A small-molecule ligand and the protein it binds are described below.
Small molecule (SMILES): Nc1ncnc2c1ncn2[C@H]1C[C@H](O)[C@@H](CO[P](=O)(O)O[P](=O)(O)OP(=O)(O)O)O1

Sequence of chain 1.H:
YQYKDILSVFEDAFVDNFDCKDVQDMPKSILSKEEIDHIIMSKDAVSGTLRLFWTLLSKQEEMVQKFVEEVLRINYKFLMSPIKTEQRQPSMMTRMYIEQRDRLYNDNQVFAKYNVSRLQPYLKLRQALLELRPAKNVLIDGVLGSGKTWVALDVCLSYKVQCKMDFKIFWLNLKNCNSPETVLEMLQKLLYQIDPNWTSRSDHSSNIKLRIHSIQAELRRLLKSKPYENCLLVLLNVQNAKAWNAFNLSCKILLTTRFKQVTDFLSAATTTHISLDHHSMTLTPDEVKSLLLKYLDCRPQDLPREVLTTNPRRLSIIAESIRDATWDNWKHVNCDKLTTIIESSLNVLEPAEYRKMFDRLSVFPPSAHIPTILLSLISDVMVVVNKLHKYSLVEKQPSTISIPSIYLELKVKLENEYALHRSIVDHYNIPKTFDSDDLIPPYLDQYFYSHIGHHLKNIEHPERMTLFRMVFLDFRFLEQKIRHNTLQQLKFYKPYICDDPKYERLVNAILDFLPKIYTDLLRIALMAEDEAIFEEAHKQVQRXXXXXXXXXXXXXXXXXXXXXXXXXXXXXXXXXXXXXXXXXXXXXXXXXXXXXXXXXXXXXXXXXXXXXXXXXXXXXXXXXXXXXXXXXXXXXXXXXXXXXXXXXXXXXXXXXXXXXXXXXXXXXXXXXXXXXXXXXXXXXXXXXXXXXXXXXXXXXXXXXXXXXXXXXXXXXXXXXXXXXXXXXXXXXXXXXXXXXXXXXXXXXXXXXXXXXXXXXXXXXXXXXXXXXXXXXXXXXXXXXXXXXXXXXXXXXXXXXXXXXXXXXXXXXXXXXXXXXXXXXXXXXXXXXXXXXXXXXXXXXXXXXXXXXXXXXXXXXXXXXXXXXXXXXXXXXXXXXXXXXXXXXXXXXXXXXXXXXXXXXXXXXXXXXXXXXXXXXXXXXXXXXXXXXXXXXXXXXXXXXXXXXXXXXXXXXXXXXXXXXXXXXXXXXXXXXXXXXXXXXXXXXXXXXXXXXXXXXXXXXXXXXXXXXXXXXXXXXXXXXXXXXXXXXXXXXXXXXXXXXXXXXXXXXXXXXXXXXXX

Binding-site contacts:
Ligand atom C5 contacts residue TRP159 of chain 1.H at 3.6 Å (hydrophobic).
Ligand atom O1A contacts residue GLY154 of chain 1.H at 3.5 Å.
Ligand atom N7 contacts residue TRP159 of chain 1.H at 3.5 Å.
Ligand atom O5' contacts residue GLY156 of chain 1.H at 2.8 Å.
Ligand atom O2B contacts residue LYS157 of chain 1.H at 2.1 Å.
Ligand atom C5' contacts residue TRP159 of chain 1.H at 3.1 Å (hydrophobic).
Ligand atom O3B contacts residue GLY154 of chain 1.H at 3.0 Å (h-bond).
Ligand atom O4' contacts residue PRO321 of chain 1.H at 3.6 Å.
Ligand atom O3A contacts residue GLY156 of chain 1.H at 2.6 Å (h-bond).
Ligand atom O3G contacts residue ASN246 of chain 1.H at 3.3 Å (h-bond).
Ligand atom O3' contacts residue ARG322 of chain 1.H at 2.9 Å (salt-bridge).
Ligand atom N6 contacts residue VAL125 of chain 1.H at 2.3 Å (h-bond).
Ligand atom PA contacts residue GLY156 of chain 1.H at 3.4 Å.
Ligand atom N7 contacts residue TYR304 of chain 1.H at 2.8 Å (h-bond).
Ligand atom C4 contacts residue PRO321 of chain 1.H at 3.6 Å (hydrophobic).
Ligand atom C1' contacts residue PRO321 of chain 1.H at 3.5 Å (hydrophobic).
Ligand atom O5' contacts residue THR158 of chain 1.H at 3.5 Å (h-bond).
Ligand atom O2A contacts residue THR158 of chain 1.H at 3.1 Å (h-bond).
Ligand atom PG contacts residue ARG267 of chain 1.H at 3.7 Å.
Ligand atom N7 contacts residue LEU300 of chain 1.H at 3.6 Å.
Ligand atom N3 contacts residue PRO321 of chain 1.H at 3.2 Å.
Ligand atom N9 contacts residue SER325 of chain 1.H at 3.0 Å (h-bond).
Ligand atom N7 contacts residue TYR123 of chain 1.H at 3.6 Å.
Ligand atom C1' contacts residue SER325 of chain 1.H at 3.0 Å.
Ligand atom O3A contacts residue LYS157 of chain 1.H at 3.3 Å (salt-bridge).
Ligand atom O1G contacts residue ARG267 of chain 1.H at 2.7 Å.
Ligand atom C8 contacts residue SER325 of chain 1.H at 2.5 Å.
Ligand atom O2B contacts residue GLY156 of chain 1.H at 3.4 Å (h-bond).
Ligand atom C6 contacts residue ASN124 of chain 1.H at 3.6 Å.
Ligand atom O3B contacts residue LYS157 of chain 1.H at 3.5 Å (salt-bridge).
Ligand atom O1B contacts residue THR158 of chain 1.H at 3.4 Å (h-bond).
Ligand atom PB contacts residue LYS157 of chain 1.H at 3.3 Å.
Ligand atom C8 contacts residue TYR304 of chain 1.H at 2.6 Å (hydrophobic).
Ligand atom O3G contacts residue ARG267 of chain 1.H at 3.4 Å (salt-bridge).
Ligand atom O1A contacts residue ARG322 of chain 1.H at 3.4 Å (salt-bridge).
Ligand atom N7 contacts residue SER325 of chain 1.H at 3.6 Å (h-bond).
Ligand atom N6 contacts residue TYR123 of chain 1.H at 3.5 Å (h-bond).
Ligand atom N6 contacts residue ASN124 of chain 1.H at 2.8 Å (h-bond).
Ligand atom C2' contacts residue SER325 of chain 1.H at 2.9 Å.
Ligand atom O5' contacts residue TRP159 of chain 1.H at 3.4 Å.